Sequence of chain 3.QA:
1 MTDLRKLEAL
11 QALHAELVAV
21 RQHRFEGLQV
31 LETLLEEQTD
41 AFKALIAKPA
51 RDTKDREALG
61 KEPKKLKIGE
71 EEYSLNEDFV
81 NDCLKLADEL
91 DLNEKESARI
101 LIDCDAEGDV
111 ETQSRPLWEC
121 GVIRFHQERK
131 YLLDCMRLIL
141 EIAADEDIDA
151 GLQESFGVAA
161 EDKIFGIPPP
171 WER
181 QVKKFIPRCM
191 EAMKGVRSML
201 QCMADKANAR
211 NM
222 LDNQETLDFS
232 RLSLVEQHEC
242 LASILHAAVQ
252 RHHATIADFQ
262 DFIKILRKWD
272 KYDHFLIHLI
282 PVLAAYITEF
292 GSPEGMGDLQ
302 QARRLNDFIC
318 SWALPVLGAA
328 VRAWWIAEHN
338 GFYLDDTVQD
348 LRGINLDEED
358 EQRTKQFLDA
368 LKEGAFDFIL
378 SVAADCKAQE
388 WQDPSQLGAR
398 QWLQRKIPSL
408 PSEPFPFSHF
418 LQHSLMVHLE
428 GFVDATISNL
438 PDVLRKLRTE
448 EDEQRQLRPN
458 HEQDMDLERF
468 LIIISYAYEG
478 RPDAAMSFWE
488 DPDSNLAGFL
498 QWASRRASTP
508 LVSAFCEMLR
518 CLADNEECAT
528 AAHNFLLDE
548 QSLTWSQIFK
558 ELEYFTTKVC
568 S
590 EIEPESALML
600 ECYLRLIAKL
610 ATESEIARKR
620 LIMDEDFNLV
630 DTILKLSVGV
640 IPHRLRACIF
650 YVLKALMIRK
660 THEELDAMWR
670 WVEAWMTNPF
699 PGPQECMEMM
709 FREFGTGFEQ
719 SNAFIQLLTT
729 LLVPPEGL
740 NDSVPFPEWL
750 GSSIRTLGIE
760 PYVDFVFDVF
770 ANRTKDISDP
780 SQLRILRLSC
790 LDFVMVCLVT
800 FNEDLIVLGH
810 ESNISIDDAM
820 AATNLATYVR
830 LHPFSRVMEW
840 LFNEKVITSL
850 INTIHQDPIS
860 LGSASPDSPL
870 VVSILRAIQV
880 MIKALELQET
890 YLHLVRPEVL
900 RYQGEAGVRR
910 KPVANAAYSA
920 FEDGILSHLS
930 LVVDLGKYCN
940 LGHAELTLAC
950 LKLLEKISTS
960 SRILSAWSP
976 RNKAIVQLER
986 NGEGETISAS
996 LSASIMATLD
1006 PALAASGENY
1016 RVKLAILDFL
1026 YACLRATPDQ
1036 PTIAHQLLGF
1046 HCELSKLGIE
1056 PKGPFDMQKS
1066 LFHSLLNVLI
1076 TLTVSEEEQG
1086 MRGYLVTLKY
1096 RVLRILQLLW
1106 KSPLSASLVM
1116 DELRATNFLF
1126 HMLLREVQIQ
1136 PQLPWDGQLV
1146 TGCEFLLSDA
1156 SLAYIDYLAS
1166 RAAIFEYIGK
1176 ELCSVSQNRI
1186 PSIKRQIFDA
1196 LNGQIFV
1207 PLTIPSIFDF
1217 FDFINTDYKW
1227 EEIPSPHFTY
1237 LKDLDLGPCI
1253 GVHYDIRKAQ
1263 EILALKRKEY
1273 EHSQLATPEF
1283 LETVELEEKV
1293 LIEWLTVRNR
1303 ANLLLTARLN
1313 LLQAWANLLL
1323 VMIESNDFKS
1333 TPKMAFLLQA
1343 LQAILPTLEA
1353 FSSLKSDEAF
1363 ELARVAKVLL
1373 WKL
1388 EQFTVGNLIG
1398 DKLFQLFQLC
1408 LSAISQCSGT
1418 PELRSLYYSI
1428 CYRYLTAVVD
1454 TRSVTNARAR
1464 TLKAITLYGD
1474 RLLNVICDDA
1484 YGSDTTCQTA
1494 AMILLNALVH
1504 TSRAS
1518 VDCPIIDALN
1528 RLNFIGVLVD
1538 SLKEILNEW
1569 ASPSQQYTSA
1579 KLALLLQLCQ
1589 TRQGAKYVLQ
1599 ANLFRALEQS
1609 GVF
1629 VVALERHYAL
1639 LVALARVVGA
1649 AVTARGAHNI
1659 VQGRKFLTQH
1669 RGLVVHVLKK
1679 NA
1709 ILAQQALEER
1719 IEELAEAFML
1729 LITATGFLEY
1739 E

Binding-site contacts:
Ligand atom C contacts residue HIS1126 of chain 3.QA at 4.0 Å.
Ligand atom CD1 contacts residue ASN1122 of chain 3.QA at 4.3 Å.
Ligand atom OH contacts residue ASN1072 of chain 3.QA at 3.1 Å (h-bond).
Ligand atom CD1 contacts residue ASN1072 of chain 3.QA at 4.0 Å.
Ligand atom CD2 contacts residue GLN1063 of chain 3.QA at 3.6 Å.
Ligand atom CZ contacts residue GLN1063 of chain 3.QA at 4.1 Å.
Ligand atom CZ contacts residue ASN1072 of chain 3.QA at 3.5 Å.
Ligand atom CD1 contacts residue ALA1120 of chain 3.QA at 4.3 Å (hydrophobic).
Ligand atom CE1 contacts residue THR1121 of chain 3.QA at 3.9 Å.
Ligand atom CG contacts residue THR1121 of chain 3.QA at 3.3 Å.
Ligand atom CD2 contacts residue THR1121 of chain 3.QA at 4.3 Å.
Ligand atom CD2 contacts residue PHE1125 of chain 3.QA at 4.2 Å (hydrophobic).
Ligand atom CA contacts residue GLN1063 of chain 3.QA at 4.3 Å.
Ligand atom CA contacts residue HIS1126 of chain 3.QA at 4.3 Å.
Ligand atom CG contacts residue HIS1126 of chain 3.QA at 4.3 Å.
Ligand atom CB contacts residue GLN1063 of chain 3.QA at 4.5 Å.
Ligand atom C contacts residue GLN1063 of chain 3.QA at 3.9 Å.
Ligand atom OH contacts residue GLN1063 of chain 3.QA at 3.7 Å.
Ligand atom CD2 contacts residue ALA1120 of chain 3.QA at 3.5 Å (hydrophobic).
Ligand atom CE2 contacts residue GLN1063 of chain 3.QA at 3.3 Å.
Ligand atom O contacts residue GLN1063 of chain 3.QA at 2.9 Å (h-bond).
Ligand atom O contacts residue VAL1202 of chain 3.QA at 3.2 Å.
Ligand atom CG contacts residue GLN1063 of chain 3.QA at 4.3 Å.
Ligand atom CD1 contacts residue THR1121 of chain 3.QA at 3.0 Å.
Ligand atom O contacts residue THR1121 of chain 3.QA at 4.0 Å.
Ligand atom CG contacts residue ALA1120 of chain 3.QA at 4.4 Å (hydrophobic).
Ligand atom CD2 contacts residue HIS1126 of chain 3.QA at 3.4 Å.
Ligand atom C contacts residue VAL1202 of chain 3.QA at 4.2 Å (hydrophobic).
Ligand atom CD1 contacts residue PHE1125 of chain 3.QA at 3.6 Å (hydrophobic).
Ligand atom CE1 contacts residue ASN1072 of chain 3.QA at 3.3 Å.
Ligand atom CG2 contacts residue GLN1063 of chain 3.QA at 3.3 Å.
Ligand atom OH contacts residue HIS1068 of chain 3.QA at 3.8 Å.
Ligand atom CE2 contacts residue ASN1072 of chain 3.QA at 4.4 Å.
Ligand atom CD2 contacts residue THR1121 of chain 3.QA at 4.0 Å.
Ligand atom CB contacts residue THR1121 of chain 3.QA at 3.3 Å.
Ligand atom CG contacts residue ASN1072 of chain 3.QA at 4.2 Å.
Ligand atom CD1 contacts residue GLN1063 of chain 3.QA at 3.8 Å.
Ligand atom SD contacts residue ASN1072 of chain 3.QA at 3.7 Å.
Ligand atom O contacts residue HIS1126 of chain 3.QA at 3.3 Å (h-bond).
Ligand atom CD2 contacts residue LEU1129 of chain 3.QA at 4.2 Å (hydrophobic).

This protein binds this small molecule.
Small molecule (SMILES): CC[C@H](C)[C@H](N)C(=O)N[C@@H](CC(C)C)C(=O)N1CCC[C@H]1C(=O)N[C@@H](CCSC)C(=O)N[C@@H](Cc1ccc(O)cc1)C(=O)N[C@@H](CCCCN)C(=O)N[C@@H](CC(C)C)C(=O)N[C@@H](CO)C(=O)N1CCC[C@H]1C=O